Binding-site contacts:
Ligand atom C3 contacts residue ASN515 of chain 1.A at 3.9 Å.
Ligand atom N2 contacts residue GLU502 of chain 1.A at 4.4 Å.
Ligand atom C5 contacts residue ASN515 of chain 1.A at 3.7 Å.
Ligand atom C1 contacts residue TYR541 of chain 1.A at 3.6 Å (hydrophobic).
Ligand atom O3 contacts residue GLU502 of chain 1.A at 4.4 Å.
Ligand atom O7 contacts residue GLU502 of chain 1.A at 3.8 Å.
Ligand atom C2 contacts residue ASN515 of chain 1.A at 2.5 Å.
Ligand atom O7 contacts residue LYS350 of chain 1.A at 3.2 Å (salt-bridge).
Ligand atom C1 contacts residue ASN539 of chain 1.A at 3.8 Å.
Ligand atom C8 contacts residue VAL513 of chain 1.A at 4.4 Å (hydrophobic).
Ligand atom O6 contacts residue ASN539 of chain 1.A at 4.4 Å.
Ligand atom C2 contacts residue TYR541 of chain 1.A at 3.8 Å (hydrophobic).
Ligand atom C3 contacts residue TYR541 of chain 1.A at 4.0 Å (hydrophobic).
Ligand atom C1 contacts residue ASN515 of chain 1.A at 1.5 Å.
Ligand atom C8 contacts residue LYS350 of chain 1.A at 3.8 Å.
Ligand atom C4 contacts residue ASN515 of chain 1.A at 4.4 Å.
Ligand atom C7 contacts residue LYS350 of chain 1.A at 3.9 Å.
Ligand atom C7 contacts residue GLU502 of chain 1.A at 3.7 Å.
Ligand atom C7 contacts residue TYR541 of chain 1.A at 4.2 Å (hydrophobic).
Ligand atom C8 contacts residue TYR541 of chain 1.A at 3.7 Å (hydrophobic).
Ligand atom O5 contacts residue TYR541 of chain 1.A at 4.4 Å.
Ligand atom C5 contacts residue ASN539 of chain 1.A at 4.0 Å.
Ligand atom O7 contacts residue ASN515 of chain 1.A at 3.6 Å (h-bond).
Ligand atom C7 contacts residue ASN515 of chain 1.A at 3.5 Å.
Ligand atom O5 contacts residue ASN539 of chain 1.A at 3.6 Å.
Ligand atom N2 contacts residue TYR541 of chain 1.A at 3.2 Å.
Ligand atom N2 contacts residue ASN515 of chain 1.A at 3.1 Å (h-bond).
Ligand atom O5 contacts residue ASN515 of chain 1.A at 2.3 Å (h-bond).
Ligand atom C8 contacts residue GLU502 of chain 1.A at 3.5 Å.

Sequence of chain 1.A:
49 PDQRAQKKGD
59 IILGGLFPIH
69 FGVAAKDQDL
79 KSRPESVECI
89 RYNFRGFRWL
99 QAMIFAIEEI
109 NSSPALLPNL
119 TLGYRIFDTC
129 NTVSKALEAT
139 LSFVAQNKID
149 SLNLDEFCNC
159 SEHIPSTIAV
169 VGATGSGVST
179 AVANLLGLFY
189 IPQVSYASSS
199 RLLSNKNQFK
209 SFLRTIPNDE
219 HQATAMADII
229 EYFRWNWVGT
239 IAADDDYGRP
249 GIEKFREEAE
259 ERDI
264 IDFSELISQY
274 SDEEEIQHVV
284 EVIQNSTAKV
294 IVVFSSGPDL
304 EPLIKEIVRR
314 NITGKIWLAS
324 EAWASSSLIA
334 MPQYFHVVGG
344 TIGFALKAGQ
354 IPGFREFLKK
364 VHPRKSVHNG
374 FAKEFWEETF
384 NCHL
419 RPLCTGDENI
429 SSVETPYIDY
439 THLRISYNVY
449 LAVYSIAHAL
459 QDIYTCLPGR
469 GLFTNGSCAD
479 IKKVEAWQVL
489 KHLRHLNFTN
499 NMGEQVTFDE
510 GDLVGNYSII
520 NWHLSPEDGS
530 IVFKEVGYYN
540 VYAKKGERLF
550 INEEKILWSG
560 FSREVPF

This protein binds this small molecule.
Small molecule (SMILES): CC(=O)N[C@@H]1[C@@H](O)[C@H](O)[C@@H](CO)O[C@H]1O